Sequence of chain 1.C:
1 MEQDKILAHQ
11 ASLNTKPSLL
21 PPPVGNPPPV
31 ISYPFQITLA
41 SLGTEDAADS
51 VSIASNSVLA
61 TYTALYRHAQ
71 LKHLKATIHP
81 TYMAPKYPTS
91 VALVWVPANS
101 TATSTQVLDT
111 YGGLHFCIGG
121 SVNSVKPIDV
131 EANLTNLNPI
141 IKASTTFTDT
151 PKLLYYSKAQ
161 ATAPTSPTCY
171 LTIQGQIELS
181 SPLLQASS

Binding-site contacts:
Ligand atom O3' contacts residue LEU114 of chain 2.E at 2.8 Å.
Ligand atom C4 contacts residue ASP129 of chain 1.D at 1.2 Å.
Ligand atom OP2 contacts residue GLN174 of chain 1.D at 2.7 Å (h-bond).
Ligand atom OP1 contacts residue ASP4 of chain 1.C at 2.7 Å (salt-bridge).
Ligand atom OP1 contacts residue HIS9 of chain 2.D at 2.6 Å (h-bond).
Ligand atom OP1 contacts residue LEU7 of chain 2.D at 2.8 Å (h-bond).
Ligand atom O4 contacts residue THR172 of chain 1.D at 2.5 Å.
Ligand atom N3 contacts residue LYS5 of chain 1.C at 2.1 Å (salt-bridge).
Ligand atom C4 contacts residue THR172 of chain 1.D at 2.4 Å.
Ligand atom C2' contacts residue GLN174 of chain 1.D at 2.8 Å.
Ligand atom O2 contacts residue LYS75 of chain 1.D at 2.5 Å (salt-bridge).
Ligand atom O4 contacts residue GLU131 of chain 1.D at 2.6 Å (salt-bridge).
Ligand atom OP1 contacts residue ALA11 of chain 2.D at 2.6 Å (h-bond).
Ligand atom C5 contacts residue LYS5 of chain 1.C at 1.1 Å.
Ligand atom C6 contacts residue THR172 of chain 1.D at 2.8 Å.
Ligand atom OP2 contacts residue GLY25 of chain 2.C at 2.7 Å (h-bond).
Ligand atom C5 contacts residue GLN36 of chain 1.D at 2.5 Å.
Ligand atom O5' contacts residue HIS79 of chain 1.D at 2.7 Å (h-bond).
Ligand atom N3 contacts residue ILE173 of chain 1.D at 2.6 Å.
Ligand atom C1' contacts residue LYS5 of chain 1.C at 2.4 Å.
Ligand atom C5 contacts residue THR172 of chain 1.D at 2.4 Å.
Ligand atom C6 contacts residue LYS5 of chain 1.C at 0.7 Å.
Ligand atom OP2 contacts residue SER12 of chain 2.D at 2.7 Å (h-bond).
Ligand atom O4 contacts residue ASP129 of chain 1.D at 0.2 Å (salt-bridge).
Ligand atom O4 contacts residue ILE173 of chain 1.D at 2.3 Å (h-bond).
Ligand atom C5 contacts residue ASP129 of chain 1.D at 2.4 Å.
Ligand atom C4 contacts residue GLN36 of chain 1.D at 2.7 Å.
Ligand atom C6 contacts residue GLN36 of chain 1.D at 2.8 Å.
Ligand atom N1 contacts residue LYS5 of chain 1.C at 1.1 Å (salt-bridge).
Ligand atom O2' contacts residue LYS75 of chain 1.D at 2.4 Å.
Ligand atom N3 contacts residue LYS75 of chain 1.D at 2.7 Å (salt-bridge).
Ligand atom O2' contacts residue LEU114 of chain 2.E at 2.2 Å.
Ligand atom C5' contacts residue ALA11 of chain 2.D at 2.7 Å (hydrophobic).
Ligand atom OP2 contacts residue PRO127 of chain 1.D at 2.4 Å.
Ligand atom OP1 contacts residue HIS115 of chain 2.E at 2.2 Å (h-bond).
Ligand atom N3 contacts residue ASP129 of chain 1.D at 1.7 Å (salt-bridge).
Ligand atom OP2 contacts residue HIS9 of chain 2.D at 2.5 Å (h-bond).
Ligand atom C4 contacts residue LYS5 of chain 1.C at 2.0 Å.
Ligand atom O2 contacts residue THR77 of chain 1.D at 2.7 Å (h-bond).
Ligand atom C2 contacts residue LYS5 of chain 1.C at 1.8 Å.

Sequence of chain 2.E:
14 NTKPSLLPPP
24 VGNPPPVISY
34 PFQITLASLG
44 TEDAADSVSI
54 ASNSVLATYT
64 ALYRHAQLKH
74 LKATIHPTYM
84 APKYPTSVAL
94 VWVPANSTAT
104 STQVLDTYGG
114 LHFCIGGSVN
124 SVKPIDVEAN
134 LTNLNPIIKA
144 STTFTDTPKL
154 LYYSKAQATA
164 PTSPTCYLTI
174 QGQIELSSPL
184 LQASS

Sequence of chain 2.D:
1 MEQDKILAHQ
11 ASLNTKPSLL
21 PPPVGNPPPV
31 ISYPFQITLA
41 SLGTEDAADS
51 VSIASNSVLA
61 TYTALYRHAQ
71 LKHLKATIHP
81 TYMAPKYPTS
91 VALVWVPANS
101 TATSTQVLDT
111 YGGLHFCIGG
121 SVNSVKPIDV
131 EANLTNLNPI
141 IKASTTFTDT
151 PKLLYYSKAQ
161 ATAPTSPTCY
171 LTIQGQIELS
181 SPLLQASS

The small molecule below binds the protein below.
Small molecule (SMILES): O=c1ccn([C@@H]2O[C@H](CO[P](=O)(O)O[C@H]3[C@@H](O)[C@H](n4ccc(=O)[nH]c4=O)O[C@@H]3CO[P](=O)(O)O[C@H]3[C@@H](O)[C@H](n4ccc(=O)[nH]c4=O)O[C@@H]3CO[P](=O)(O)O[C@H]3[C@@H](O)[C@H](n4ccc(=O)[nH]c4=O)O[C@@H]3CO[P](=O)(O)O[C@H]3[C@@H](O)[C@H](n4ccc(=O)[nH]c4=O)O[C@@H]3CO[P](=O)(O)O[C@H]3[C@@H](O)[C@H](n4ccc(=O)[nH]c4=O)O[C@@H]3CO[P](=O)(O)O[C@H]3[C@@H](O)[C@H](n4ccc(=O)[nH]c4=O)O[C@@H]3COP(=O)(O)O)[C@@H](O)[C@H]2O)c(=O)[nH]1

Sequence of chain 2.C:
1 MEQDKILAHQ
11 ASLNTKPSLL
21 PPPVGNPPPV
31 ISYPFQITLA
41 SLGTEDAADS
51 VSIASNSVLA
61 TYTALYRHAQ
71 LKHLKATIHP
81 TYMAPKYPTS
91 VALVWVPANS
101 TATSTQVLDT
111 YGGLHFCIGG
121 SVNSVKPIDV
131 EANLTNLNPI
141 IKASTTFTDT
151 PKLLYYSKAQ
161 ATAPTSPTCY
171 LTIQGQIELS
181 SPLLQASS

Sequence of chain 1.D:
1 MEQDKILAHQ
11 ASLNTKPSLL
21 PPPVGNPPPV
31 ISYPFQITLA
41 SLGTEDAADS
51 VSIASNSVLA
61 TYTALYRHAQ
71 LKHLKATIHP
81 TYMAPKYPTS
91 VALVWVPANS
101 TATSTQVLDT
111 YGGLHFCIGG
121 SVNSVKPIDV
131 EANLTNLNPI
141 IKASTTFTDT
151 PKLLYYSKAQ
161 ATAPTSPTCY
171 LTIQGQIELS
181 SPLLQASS